The small molecule below binds the protein below.
Small molecule (SMILES): Nc1nc2c(ncn2[C@@H]2O[C@H](CO[P](=O)(O)O[P](=O)(O)CP(=O)(O)O)[C@@H](O)[C@H]2O)c(=O)[nH]1

Binding-site contacts:
Ligand atom O2A contacts residue LYS206 of chain 1.V at 3.6 Å.
Ligand atom N3 contacts residue ARG343 of chain 1.V at 2.6 Å (salt-bridge).
Ligand atom O1A contacts residue ALA204 of chain 1.V at 3.5 Å (h-bond).
Ligand atom O3G contacts residue VAL256 of chain 1.V at 3.4 Å.
Ligand atom O2G contacts residue VAL256 of chain 1.V at 3.3 Å.
Ligand atom PG contacts residue GLY257 of chain 1.V at 3.6 Å.
Ligand atom O2G contacts residue THR202 of chain 1.V at 3.4 Å.
Ligand atom O6 contacts residue ASP323 of chain 1.V at 3.5 Å (salt-bridge).
Ligand atom O2' contacts residue ARG343 of chain 1.V at 3.5 Å (salt-bridge).
Ligand atom N7 contacts residue ASN320 of chain 1.V at 2.9 Å (h-bond).
Ligand atom O3G contacts residue GLY257 of chain 1.V at 2.4 Å (h-bond).
Ligand atom O2B contacts residue THR234 of chain 1.V at 3.1 Å (h-bond).
Ligand atom O1G contacts residue THR202 of chain 1.V at 3.2 Å.
Ligand atom O3G contacts residue LYS206 of chain 1.V at 3.0 Å (salt-bridge).
Ligand atom C2 contacts residue ARG343 of chain 1.V at 3.1 Å.
Ligand atom O1G contacts residue LYS206 of chain 1.V at 3.4 Å (salt-bridge).
Ligand atom O1A contacts residue GLY205 of chain 1.V at 2.7 Å (h-bond).
Ligand atom O2A contacts residue GLY205 of chain 1.V at 3.4 Å.
Ligand atom N7 contacts residue LYS321 of chain 1.V at 3.5 Å.
Ligand atom C5 contacts residue LYS321 of chain 1.V at 3.4 Å.
Ligand atom O6 contacts residue LYS321 of chain 1.V at 3.1 Å (salt-bridge).
Ligand atom O2G contacts residue GLY257 of chain 1.V at 3.2 Å (h-bond).
Ligand atom N1 contacts residue ASP323 of chain 1.V at 3.2 Å (salt-bridge).
Ligand atom PB contacts residue SER207 of chain 1.V at 3.6 Å.
Ligand atom O1B contacts residue LYS206 of chain 1.V at 2.7 Å (salt-bridge).
Ligand atom N1 contacts residue LEU324 of chain 1.V at 3.4 Å.
Ligand atom O2A contacts residue THR208 of chain 1.V at 3.3 Å (h-bond).
Ligand atom O6 contacts residue ASN320 of chain 1.V at 3.4 Å (h-bond).
Ligand atom N2 contacts residue ARG343 of chain 1.V at 3.3 Å (salt-bridge).
Ligand atom N2 contacts residue LEU324 of chain 1.V at 3.4 Å.
Ligand atom C2 contacts residue LEU324 of chain 1.V at 3.6 Å (hydrophobic).
Ligand atom C6 contacts residue LYS321 of chain 1.V at 3.4 Å.
Ligand atom C8 contacts residue LYS321 of chain 1.V at 3.5 Å.
Ligand atom C4 contacts residue LYS321 of chain 1.V at 3.4 Å.
Ligand atom O2B contacts residue SER207 of chain 1.V at 2.3 Å (h-bond).
Ligand atom C4 contacts residue ARG343 of chain 1.V at 3.2 Å.
Ligand atom O1G contacts residue ASN203 of chain 1.V at 2.9 Å (h-bond).
Ligand atom N9 contacts residue LYS321 of chain 1.V at 3.5 Å.
Ligand atom C5' contacts residue GLY205 of chain 1.V at 3.6 Å.
Ligand atom O2A contacts residue SER207 of chain 1.V at 3.1 Å (h-bond).

Sequence of chain 1.V:
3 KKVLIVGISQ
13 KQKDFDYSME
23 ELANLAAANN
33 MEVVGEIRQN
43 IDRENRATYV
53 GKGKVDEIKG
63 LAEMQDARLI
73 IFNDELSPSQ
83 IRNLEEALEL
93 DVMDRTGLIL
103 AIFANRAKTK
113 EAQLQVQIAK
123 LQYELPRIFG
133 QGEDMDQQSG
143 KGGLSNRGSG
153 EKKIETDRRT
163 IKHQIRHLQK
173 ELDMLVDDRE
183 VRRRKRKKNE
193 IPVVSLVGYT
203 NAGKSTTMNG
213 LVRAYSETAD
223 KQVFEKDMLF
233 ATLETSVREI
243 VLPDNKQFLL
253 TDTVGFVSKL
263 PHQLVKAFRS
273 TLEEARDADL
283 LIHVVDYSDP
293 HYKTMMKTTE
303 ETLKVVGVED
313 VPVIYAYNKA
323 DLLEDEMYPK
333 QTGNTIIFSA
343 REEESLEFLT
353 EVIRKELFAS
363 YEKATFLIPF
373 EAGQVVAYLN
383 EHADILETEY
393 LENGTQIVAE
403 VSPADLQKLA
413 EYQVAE